Sequence of chain 3.A:
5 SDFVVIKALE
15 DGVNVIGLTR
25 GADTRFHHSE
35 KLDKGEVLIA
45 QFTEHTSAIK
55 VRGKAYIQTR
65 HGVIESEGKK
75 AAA

Binding-site contacts:
Ligand atom NE1 contacts residue GLN45 of chain 3.A at 2.8 Å (h-bond).
Ligand atom CG contacts residue SER51 of chain 1.C at 3.8 Å.
Ligand atom N contacts residue GLY25 of chain 1.C at 2.8 Å (h-bond).
Ligand atom O contacts residue GLY25 of chain 1.C at 3.0 Å (h-bond).
Ligand atom N contacts residue THR28 of chain 1.C at 2.7 Å (h-bond).
Ligand atom CE2 contacts residue GLN45 of chain 3.A at 3.9 Å.
Ligand atom CB contacts residue THR23 of chain 1.C at 3.6 Å.
Ligand atom OXT contacts residue THR47 of chain 3.A at 2.6 Å (h-bond).
Ligand atom CA contacts residue SER51 of chain 1.C at 4.0 Å.
Ligand atom O contacts residue SER51 of chain 1.C at 2.9 Å (h-bond).
Ligand atom N contacts residue THR23 of chain 1.C at 2.7 Å (h-bond).
Ligand atom CE2 contacts residue ALA44 of chain 3.A at 3.9 Å (hydrophobic).
Ligand atom O contacts residue ARG24 of chain 1.C at 3.5 Å.
Ligand atom CZ2 contacts residue THR50 of chain 3.A at 4.0 Å.
Ligand atom O contacts residue THR23 of chain 1.C at 4.0 Å.
Ligand atom CD1 contacts residue SER51 of chain 1.C at 3.5 Å.
Ligand atom CD1 contacts residue GLN45 of chain 3.A at 3.5 Å.
Ligand atom O contacts residue THR47 of chain 3.A at 3.6 Å.
Ligand atom CE3 contacts residue HIS32 of chain 3.A at 4.0 Å.
Ligand atom CH2 contacts residue GLY21 of chain 3.A at 3.5 Å.
Ligand atom CZ3 contacts residue HIS32 of chain 3.A at 3.9 Å.
Ligand atom C contacts residue GLY25 of chain 1.C at 3.3 Å.
Ligand atom OXT contacts residue THR50 of chain 3.A at 2.9 Å (h-bond).
Ligand atom N contacts residue ASP27 of chain 1.C at 3.0 Å (salt-bridge).
Ligand atom C contacts residue THR47 of chain 3.A at 3.5 Å.
Ligand atom CD1 contacts residue THR47 of chain 3.A at 3.8 Å.
Ligand atom OXT contacts residue HIS49 of chain 3.A at 3.8 Å.
Ligand atom CB contacts residue THR28 of chain 1.C at 3.6 Å.
Ligand atom CZ3 contacts residue GLY21 of chain 3.A at 3.7 Å.
Ligand atom C contacts residue THR50 of chain 3.A at 4.0 Å.
Ligand atom C contacts residue SER51 of chain 1.C at 3.6 Å.
Ligand atom CA contacts residue THR28 of chain 1.C at 3.2 Å.
Ligand atom NE1 contacts residue ALA44 of chain 3.A at 3.7 Å.
Ligand atom CA contacts residue THR23 of chain 1.C at 3.7 Å.
Ligand atom CA contacts residue GLY25 of chain 1.C at 3.5 Å.
Ligand atom CB contacts residue SER51 of chain 1.C at 3.4 Å.
Ligand atom CZ2 contacts residue ALA44 of chain 3.A at 3.8 Å (hydrophobic).
Ligand atom CZ2 contacts residue ILE53 of chain 3.A at 4.0 Å (hydrophobic).
Ligand atom CE3 contacts residue HIS31 of chain 3.A at 4.0 Å.
Ligand atom OXT contacts residue GLY25 of chain 1.C at 3.9 Å.

Sequence of chain 1.C:
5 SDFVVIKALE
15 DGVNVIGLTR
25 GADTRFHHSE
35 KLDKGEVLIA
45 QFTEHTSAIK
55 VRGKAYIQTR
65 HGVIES

The protein below binds the small molecule below.
Small molecule (SMILES): N[C@@H](Cc1c[nH]c2ccccc12)C(=O)O